This small molecule binds to this protein.
Small molecule (SMILES): CC(=O)N[C@@H]1[C@@H](O)[C@H](O)[C@@H](CO)O[C@H]1O

Sequence of chain 1.A:
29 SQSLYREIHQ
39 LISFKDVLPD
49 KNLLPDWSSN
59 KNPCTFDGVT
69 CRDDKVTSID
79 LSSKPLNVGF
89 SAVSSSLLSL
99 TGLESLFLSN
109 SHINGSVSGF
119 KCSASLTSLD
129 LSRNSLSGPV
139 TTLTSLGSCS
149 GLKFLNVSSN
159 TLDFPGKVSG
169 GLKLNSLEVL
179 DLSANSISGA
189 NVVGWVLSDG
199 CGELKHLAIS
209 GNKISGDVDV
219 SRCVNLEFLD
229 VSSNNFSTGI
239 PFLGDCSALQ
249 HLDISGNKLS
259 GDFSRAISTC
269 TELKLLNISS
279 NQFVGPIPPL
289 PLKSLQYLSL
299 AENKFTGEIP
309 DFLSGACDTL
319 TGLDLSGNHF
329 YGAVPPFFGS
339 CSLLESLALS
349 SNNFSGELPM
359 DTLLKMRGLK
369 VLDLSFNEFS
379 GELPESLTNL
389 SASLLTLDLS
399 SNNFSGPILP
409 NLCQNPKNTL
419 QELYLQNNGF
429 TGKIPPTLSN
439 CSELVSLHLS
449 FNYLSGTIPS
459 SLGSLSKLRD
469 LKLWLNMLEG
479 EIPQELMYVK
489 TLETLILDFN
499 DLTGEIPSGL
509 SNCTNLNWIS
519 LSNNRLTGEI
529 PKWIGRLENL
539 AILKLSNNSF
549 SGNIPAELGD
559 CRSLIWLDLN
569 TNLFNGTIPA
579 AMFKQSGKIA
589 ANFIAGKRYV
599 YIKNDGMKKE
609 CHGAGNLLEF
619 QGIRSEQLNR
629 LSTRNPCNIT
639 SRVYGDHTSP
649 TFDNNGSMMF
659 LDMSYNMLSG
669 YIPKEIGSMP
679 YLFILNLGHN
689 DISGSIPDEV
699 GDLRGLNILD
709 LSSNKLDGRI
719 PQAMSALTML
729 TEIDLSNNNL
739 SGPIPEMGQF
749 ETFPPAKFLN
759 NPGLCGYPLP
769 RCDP

Binding-site contacts:
Ligand atom C3 contacts residue ASN351 of chain 1.A at 3.8 Å.
Ligand atom O7 contacts residue ASN351 of chain 1.A at 4.1 Å.
Ligand atom C2 contacts residue ASN351 of chain 1.A at 2.5 Å.
Ligand atom C8 contacts residue ASN351 of chain 1.A at 4.1 Å.
Ligand atom C4 contacts residue ASN351 of chain 1.A at 4.3 Å.
Ligand atom C1 contacts residue GLU376 of chain 1.A at 3.8 Å.
Ligand atom N2 contacts residue ASN351 of chain 1.A at 2.9 Å (h-bond).
Ligand atom O5 contacts residue SER353 of chain 1.A at 4.3 Å.
Ligand atom O5 contacts residue GLU376 of chain 1.A at 4.0 Å.
Ligand atom C1 contacts residue ASN351 of chain 1.A at 1.5 Å.
Ligand atom C5 contacts residue ASN351 of chain 1.A at 3.7 Å.
Ligand atom C5 contacts residue GLU376 of chain 1.A at 3.8 Å.
Ligand atom O6 contacts residue SER353 of chain 1.A at 3.7 Å.
Ligand atom C6 contacts residue SER353 of chain 1.A at 4.0 Å.
Ligand atom O5 contacts residue ASN351 of chain 1.A at 2.4 Å (h-bond).
Ligand atom C7 contacts residue ASN351 of chain 1.A at 3.7 Å.
Ligand atom C3 contacts residue GLU376 of chain 1.A at 4.4 Å.